The small molecule below binds the protein below.
Small molecule (SMILES): O=C(O)[C@@H]1O[C@H](O[C@H]2[C@@H](OS(=O)(=O)O)O[C@@H](O)[C@H](NS(=O)(=O)O)[C@H]2O)[C@@H](OS(=O)(=O)O)[C@H](O)[C@@H]1O

Sequence of chain 3.B:
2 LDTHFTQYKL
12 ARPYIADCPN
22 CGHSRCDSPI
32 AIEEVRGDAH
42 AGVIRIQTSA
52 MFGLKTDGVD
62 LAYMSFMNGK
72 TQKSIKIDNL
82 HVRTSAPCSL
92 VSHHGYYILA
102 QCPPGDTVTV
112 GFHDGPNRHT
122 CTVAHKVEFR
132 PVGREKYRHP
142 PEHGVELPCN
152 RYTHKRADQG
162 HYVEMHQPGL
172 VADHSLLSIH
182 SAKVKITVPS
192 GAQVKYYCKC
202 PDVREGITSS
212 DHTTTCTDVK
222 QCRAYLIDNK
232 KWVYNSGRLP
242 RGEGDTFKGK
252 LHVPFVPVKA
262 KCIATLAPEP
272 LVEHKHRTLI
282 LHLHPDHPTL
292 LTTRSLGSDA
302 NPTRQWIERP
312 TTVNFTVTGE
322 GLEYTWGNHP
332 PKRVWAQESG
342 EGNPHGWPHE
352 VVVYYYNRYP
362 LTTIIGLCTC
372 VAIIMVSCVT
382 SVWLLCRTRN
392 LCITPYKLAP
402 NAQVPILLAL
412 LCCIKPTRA

Binding-site contacts:
Ligand atom O6B contacts residue ARG157 of chain 3.B at 3.3 Å (salt-bridge).
Ligand atom O5B contacts residue LYS156 of chain 3.B at 3.3 Å.
Ligand atom O6A contacts residue HIS94 of chain 3.B at 3.2 Å (h-bond).
Ligand atom C3 contacts residue LYS156 of chain 3.B at 4.0 Å.
Ligand atom C4 contacts residue LYS156 of chain 3.B at 4.0 Å.
Ligand atom O3 contacts residue LYS156 of chain 3.B at 3.0 Å.
Ligand atom OAH contacts residue THR4 of chain 3.B at 3.7 Å.
Ligand atom O6A contacts residue SER93 of chain 3.B at 3.2 Å.
Ligand atom OAF contacts residue ALA158 of chain 3.B at 3.3 Å.
Ligand atom O4 contacts residue HIS155 of chain 3.B at 3.5 Å (h-bond).
Ligand atom O5 contacts residue ARG157 of chain 3.B at 3.8 Å.
Ligand atom O4 contacts residue LYS156 of chain 3.B at 3.5 Å.
Ligand atom O6B contacts residue LEU62 of chain 3.B at 4.0 Å.
Ligand atom C6 contacts residue LEU62 of chain 3.B at 3.5 Å (hydrophobic).
Ligand atom C6 contacts residue HIS94 of chain 3.B at 3.9 Å.
Ligand atom OAH contacts residue ASP3 of chain 3.B at 4.0 Å.
Ligand atom SAG contacts residue THR4 of chain 3.B at 3.9 Å.
Ligand atom OAH contacts residue LEU2 of chain 3.B at 2.8 Å (h-bond).
Ligand atom O5 contacts residue LYS156 of chain 3.B at 3.4 Å.
Ligand atom O3 contacts residue ARG157 of chain 3.B at 3.3 Å (salt-bridge).
Ligand atom C5 contacts residue HIS155 of chain 3.B at 4.0 Å.
Ligand atom OAH contacts residue ARG157 of chain 3.B at 3.1 Å (salt-bridge).
Ligand atom O5 contacts residue HIS155 of chain 3.B at 3.6 Å.
Ligand atom OBI contacts residue LYS156 of chain 3.B at 4.0 Å.
Ligand atom O6A contacts residue LEU62 of chain 3.B at 3.4 Å.
Ligand atom C6 contacts residue HIS155 of chain 3.B at 3.4 Å.
Ligand atom O4 contacts residue SER93 of chain 3.B at 3.0 Å (h-bond).
Ligand atom C2 contacts residue ALA158 of chain 3.B at 3.7 Å (hydrophobic).
Ligand atom O3 contacts residue ALA158 of chain 3.B at 3.0 Å (h-bond).
Ligand atom C3 contacts residue ALA158 of chain 3.B at 4.0 Å (hydrophobic).
Ligand atom C5 contacts residue LEU62 of chain 3.B at 3.8 Å (hydrophobic).
Ligand atom C6 contacts residue SER93 of chain 3.B at 4.0 Å.
Ligand atom SAG contacts residue ARG157 of chain 3.B at 3.6 Å (salt-bridge).
Ligand atom O6A contacts residue HIS155 of chain 3.B at 3.8 Å.
Ligand atom OAF contacts residue THR4 of chain 3.B at 2.9 Å (h-bond).
Ligand atom O6B contacts residue LYS156 of chain 3.B at 3.3 Å.
Ligand atom O6B contacts residue HIS94 of chain 3.B at 4.0 Å.
Ligand atom O6B contacts residue HIS155 of chain 3.B at 3.3 Å (h-bond).
Ligand atom C3 contacts residue ARG157 of chain 3.B at 3.7 Å.
Ligand atom OAF contacts residue ARG157 of chain 3.B at 2.8 Å (salt-bridge).